Binding-site contacts:
Ligand atom C9 contacts residue LYS135 of chain 1.B at 4.0 Å.
Ligand atom C2 contacts residue ASP137 of chain 1.B at 3.9 Å.
Ligand atom C2 contacts residue MET111 of chain 1.B at 3.8 Å (hydrophobic).
Ligand atom N11 contacts residue LYS136 of chain 1.B at 4.1 Å.
Ligand atom N22 contacts residue LYS135 of chain 1.B at 3.8 Å.
Ligand atom N31 contacts residue LEU211 of chain 1.B at 3.4 Å (h-bond).
Ligand atom C28 contacts residue LYS136 of chain 1.B at 2.8 Å.
Ligand atom C26 contacts residue ILE227 of chain 1.B at 3.4 Å (hydrophobic).
Ligand atom C16 contacts residue LYS135 of chain 1.B at 3.5 Å.
Ligand atom C27 contacts residue LYS136 of chain 1.B at 2.9 Å.
Ligand atom C30 contacts residue LEU211 of chain 1.B at 3.8 Å (hydrophobic).
Ligand atom C3 contacts residue ILE227 of chain 1.B at 3.4 Å (hydrophobic).
Ligand atom C5 contacts residue LYS136 of chain 1.B at 4.0 Å.
Ligand atom C30 contacts residue LEU138 of chain 1.B at 3.9 Å (hydrophobic).
Ligand atom N1 contacts residue MET111 of chain 1.B at 3.8 Å.
Ligand atom C20 contacts residue LYS136 of chain 1.B at 3.6 Å.
Ligand atom C2 contacts residue GLY213 of chain 1.B at 2.9 Å.
Ligand atom C23 contacts residue ILE227 of chain 1.B at 4.0 Å (hydrophobic).
Ligand atom C25 contacts residue ILE227 of chain 1.B at 3.5 Å (hydrophobic).
Ligand atom C19 contacts residue LYS136 of chain 1.B at 3.8 Å.
Ligand atom C27 contacts residue ILE227 of chain 1.B at 3.1 Å (hydrophobic).
Ligand atom N1 contacts residue ASP137 of chain 1.B at 2.9 Å (salt-bridge).
Ligand atom C8 contacts residue GLY213 of chain 1.B at 3.7 Å.
Ligand atom C28 contacts residue ILE227 of chain 1.B at 3.5 Å (hydrophobic).
Ligand atom N1 contacts residue GLY213 of chain 1.B at 3.9 Å.
Ligand atom C23 contacts residue LYS136 of chain 1.B at 4.0 Å.
Ligand atom C4 contacts residue ASP137 of chain 1.B at 3.6 Å.
Ligand atom C30 contacts residue ILE227 of chain 1.B at 3.7 Å (hydrophobic).
Ligand atom C5 contacts residue LYS135 of chain 1.B at 3.3 Å.
Ligand atom C27 contacts residue LEU138 of chain 1.B at 4.1 Å (hydrophobic).
Ligand atom C2 contacts residue ILE227 of chain 1.B at 3.4 Å (hydrophobic).
Ligand atom C3 contacts residue GLY213 of chain 1.B at 3.8 Å.
Ligand atom C29 contacts residue ILE227 of chain 1.B at 3.6 Å (hydrophobic).
Ligand atom N31 contacts residue GLY210 of chain 1.B at 3.9 Å.
Ligand atom C8 contacts residue ILE227 of chain 1.B at 2.9 Å (hydrophobic).
Ligand atom C17 contacts residue LYS135 of chain 1.B at 3.4 Å.
Ligand atom C7 contacts residue ILE227 of chain 1.B at 3.5 Å (hydrophobic).
Ligand atom C6 contacts residue LYS135 of chain 1.B at 4.1 Å.
Ligand atom N31 contacts residue LEU138 of chain 1.B at 4.1 Å.
Ligand atom C33 contacts residue LEU138 of chain 1.B at 4.1 Å (hydrophobic).

Sequence of chain 1.B:
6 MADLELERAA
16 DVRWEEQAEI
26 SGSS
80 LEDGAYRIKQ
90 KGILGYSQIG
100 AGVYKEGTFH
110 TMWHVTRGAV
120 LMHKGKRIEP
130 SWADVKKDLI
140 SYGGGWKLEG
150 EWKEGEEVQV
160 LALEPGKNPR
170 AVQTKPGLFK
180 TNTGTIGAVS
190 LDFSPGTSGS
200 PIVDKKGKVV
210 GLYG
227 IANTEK

This small molecule binds to this protein.
Small molecule (SMILES): NCc1ccc(-c2ncc(OCC3CCNCC3)nc2-c2ccc(-c3cn[nH]c3)cc2)cc1